Sequence of chain 4.A:
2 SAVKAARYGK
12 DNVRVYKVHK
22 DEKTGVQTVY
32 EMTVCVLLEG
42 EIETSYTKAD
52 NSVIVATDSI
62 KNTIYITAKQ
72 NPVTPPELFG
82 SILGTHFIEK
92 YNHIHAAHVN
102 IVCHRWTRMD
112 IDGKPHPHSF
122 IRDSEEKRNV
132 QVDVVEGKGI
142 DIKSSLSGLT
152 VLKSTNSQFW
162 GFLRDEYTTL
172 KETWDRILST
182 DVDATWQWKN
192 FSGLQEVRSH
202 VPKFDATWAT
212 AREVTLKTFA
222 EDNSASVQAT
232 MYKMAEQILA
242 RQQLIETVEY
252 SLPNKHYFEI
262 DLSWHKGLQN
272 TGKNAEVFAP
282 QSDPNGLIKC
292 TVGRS

Binding-site contacts:
Ligand atom O6 contacts residue TYR9 of chain 3.A at 3.9 Å.
Ligand atom N9 contacts residue LEU171 of chain 4.A at 4.0 Å.
Ligand atom O6 contacts residue THR58 of chain 3.A at 4.0 Å.
Ligand atom N9 contacts residue THR58 of chain 3.A at 3.9 Å.
Ligand atom O6 contacts residue ILE289 of chain 4.A at 4.0 Å.
Ligand atom N7 contacts residue ALA57 of chain 3.A at 3.7 Å.
Ligand atom N7 contacts residue PHE160 of chain 4.A at 3.7 Å.
Ligand atom C5 contacts residue PHE160 of chain 4.A at 3.5 Å (hydrophobic).
Ligand atom N3 contacts residue ASN255 of chain 4.A at 3.4 Å (h-bond).
Ligand atom N8 contacts residue ALA57 of chain 3.A at 3.8 Å.
Ligand atom N8 contacts residue LEU171 of chain 4.A at 3.8 Å.
Ligand atom N8 contacts residue ASP59 of chain 3.A at 3.8 Å.
Ligand atom N9 contacts residue PHE160 of chain 4.A at 3.6 Å.
Ligand atom O2 contacts residue VAL228 of chain 4.A at 3.0 Å (h-bond).
Ligand atom O6 contacts residue ILE55 of chain 3.A at 3.6 Å.
Ligand atom O6 contacts residue GLN229 of chain 4.A at 2.9 Å (h-bond).
Ligand atom N8 contacts residue THR58 of chain 3.A at 3.1 Å (h-bond).
Ligand atom N3 contacts residue PHE160 of chain 4.A at 3.7 Å.
Ligand atom N1 contacts residue PHE160 of chain 4.A at 3.7 Å.
Ligand atom C6 contacts residue PHE160 of chain 4.A at 3.6 Å (hydrophobic).
Ligand atom C2 contacts residue ARG177 of chain 4.A at 3.6 Å.
Ligand atom C4 contacts residue PHE160 of chain 4.A at 3.4 Å (hydrophobic).
Ligand atom O2 contacts residue ARG177 of chain 4.A at 2.9 Å (salt-bridge).
Ligand atom N1 contacts residue GLN229 of chain 4.A at 2.9 Å (h-bond).
Ligand atom N7 contacts residue THR58 of chain 3.A at 2.8 Å (h-bond).
Ligand atom C4 contacts residue ASN255 of chain 4.A at 3.8 Å.
Ligand atom C2 contacts residue ASN255 of chain 4.A at 4.0 Å.
Ligand atom C2 contacts residue VAL228 of chain 4.A at 4.0 Å (hydrophobic).
Ligand atom C5 contacts residue THR58 of chain 3.A at 3.9 Å.
Ligand atom C4 contacts residue ARG177 of chain 4.A at 3.9 Å.
Ligand atom N8 contacts residue PHE160 of chain 4.A at 3.7 Å.
Ligand atom C6 contacts residue GLN229 of chain 4.A at 3.7 Å.
Ligand atom O6 contacts residue PHE160 of chain 4.A at 4.0 Å.
Ligand atom O2 contacts residue SER227 of chain 4.A at 3.6 Å.
Ligand atom N9 contacts residue ARG177 of chain 4.A at 4.1 Å.
Ligand atom C2 contacts residue PHE160 of chain 4.A at 3.7 Å (hydrophobic).
Ligand atom N3 contacts residue ARG177 of chain 4.A at 3.1 Å (salt-bridge).
Ligand atom O2 contacts residue GLN229 of chain 4.A at 3.9 Å.
Ligand atom O2 contacts residue PHE160 of chain 4.A at 4.0 Å.
Ligand atom C2 contacts residue GLN229 of chain 4.A at 3.9 Å.

The protein below binds the small molecule below.
Small molecule (SMILES): O=c1[nH]c(=O)c2nn[nH]c2[nH]1

Sequence of chain 3.A:
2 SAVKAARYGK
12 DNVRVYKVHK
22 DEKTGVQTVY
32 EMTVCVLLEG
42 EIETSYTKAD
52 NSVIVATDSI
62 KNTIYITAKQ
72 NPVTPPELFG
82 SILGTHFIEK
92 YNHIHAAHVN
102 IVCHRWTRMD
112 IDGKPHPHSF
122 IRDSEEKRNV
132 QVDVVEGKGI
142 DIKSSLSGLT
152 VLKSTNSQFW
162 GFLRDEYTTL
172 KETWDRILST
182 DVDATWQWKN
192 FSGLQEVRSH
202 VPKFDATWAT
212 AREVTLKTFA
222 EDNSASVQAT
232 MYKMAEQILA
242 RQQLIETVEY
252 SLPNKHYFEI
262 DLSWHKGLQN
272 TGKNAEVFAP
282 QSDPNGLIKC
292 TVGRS